Sequence of chain 1.G:
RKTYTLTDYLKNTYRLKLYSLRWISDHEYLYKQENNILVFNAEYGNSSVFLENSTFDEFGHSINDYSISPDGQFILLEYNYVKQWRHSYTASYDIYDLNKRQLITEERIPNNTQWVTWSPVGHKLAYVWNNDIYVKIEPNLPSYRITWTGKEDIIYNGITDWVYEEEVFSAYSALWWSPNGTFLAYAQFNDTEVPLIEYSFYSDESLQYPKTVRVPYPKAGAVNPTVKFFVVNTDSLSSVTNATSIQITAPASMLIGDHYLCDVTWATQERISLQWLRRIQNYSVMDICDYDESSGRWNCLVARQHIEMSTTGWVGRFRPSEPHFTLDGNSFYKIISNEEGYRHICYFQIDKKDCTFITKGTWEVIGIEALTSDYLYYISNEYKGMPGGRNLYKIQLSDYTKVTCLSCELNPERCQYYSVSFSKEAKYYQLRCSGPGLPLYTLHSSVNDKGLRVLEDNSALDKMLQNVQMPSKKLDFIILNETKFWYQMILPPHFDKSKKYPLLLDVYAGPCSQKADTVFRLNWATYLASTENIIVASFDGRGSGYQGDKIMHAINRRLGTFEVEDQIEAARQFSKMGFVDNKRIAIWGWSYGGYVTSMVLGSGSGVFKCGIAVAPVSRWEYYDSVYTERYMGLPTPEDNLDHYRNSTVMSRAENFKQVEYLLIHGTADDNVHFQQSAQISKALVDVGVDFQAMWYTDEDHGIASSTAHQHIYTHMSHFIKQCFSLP

Binding-site contacts:
Ligand atom O7 contacts residue THR204 of chain 1.G at 3.9 Å.
Ligand atom C1 contacts residue ILE167 of chain 1.G at 4.5 Å (hydrophobic).
Ligand atom C7 contacts residue ILE167 of chain 1.G at 3.9 Å (hydrophobic).
Ligand atom C8 contacts residue ASN202 of chain 1.G at 4.4 Å.
Ligand atom C6 contacts residue THR204 of chain 1.G at 4.2 Å.
Ligand atom N2 contacts residue ASN202 of chain 1.G at 2.9 Å (h-bond).
Ligand atom O7 contacts residue LYS240 of chain 1.G at 4.0 Å.
Ligand atom O6 contacts residue THR204 of chain 1.G at 3.6 Å.
Ligand atom C1 contacts residue THR204 of chain 1.G at 3.4 Å.
Ligand atom C8 contacts residue ILE167 of chain 1.G at 3.7 Å (hydrophobic).
Ligand atom C7 contacts residue THR204 of chain 1.G at 4.3 Å.
Ligand atom O6 contacts residue GLU205 of chain 1.G at 4.1 Å.
Ligand atom O7 contacts residue GLN200 of chain 1.G at 4.2 Å.
Ligand atom C7 contacts residue ASN202 of chain 1.G at 3.2 Å.
Ligand atom C2 contacts residue ASN202 of chain 1.G at 2.5 Å.
Ligand atom O7 contacts residue ASN202 of chain 1.G at 3.1 Å (h-bond).
Ligand atom O5 contacts residue ASN202 of chain 1.G at 2.4 Å (h-bond).
Ligand atom C1 contacts residue ASN202 of chain 1.G at 1.4 Å.
Ligand atom C8 contacts residue THR161 of chain 1.G at 4.5 Å.
Ligand atom C5 contacts residue THR204 of chain 1.G at 3.6 Å.
Ligand atom C8 contacts residue THR204 of chain 1.G at 4.0 Å.
Ligand atom C3 contacts residue ASN202 of chain 1.G at 3.8 Å.
Ligand atom C4 contacts residue ASN202 of chain 1.G at 4.3 Å.
Ligand atom C8 contacts residue GLN200 of chain 1.G at 4.4 Å.
Ligand atom N2 contacts residue ILE167 of chain 1.G at 3.8 Å.
Ligand atom O5 contacts residue THR204 of chain 1.G at 3.6 Å.
Ligand atom C5 contacts residue ASN202 of chain 1.G at 3.7 Å.

A protein and the small-molecule ligand that binds it are described below.
Small molecule (SMILES): CC(=O)N[C@H]1[C@H](O[C@H]2[C@H](O)[C@@H](NC(C)=O)CO[C@@H]2CO)O[C@H](CO)[C@@H](O)[C@@H]1O